Binding-site contacts:
Ligand atom C contacts residue PHE89 of chain 1.B at 3.2 Å (hydrophobic).
Ligand atom N contacts residue ASP329 of chain 1.B at 3.9 Å.
Ligand atom C contacts residue THR123 of chain 1.B at 4.0 Å.
Ligand atom OXT contacts residue SER284 of chain 1.B at 3.2 Å.
Ligand atom O contacts residue SER285 of chain 1.B at 2.7 Å (h-bond).
Ligand atom O contacts residue PHE89 of chain 1.B at 3.3 Å.
Ligand atom C contacts residue ARG128 of chain 1.B at 3.9 Å.
Ligand atom N contacts residue PHE89 of chain 1.B at 3.4 Å.
Ligand atom C contacts residue SER285 of chain 1.B at 3.0 Å.
Ligand atom CA contacts residue PRO121 of chain 1.B at 3.9 Å (hydrophobic).
Ligand atom OXT contacts residue TRP328 of chain 1.B at 4.2 Å.
Ligand atom O contacts residue THR123 of chain 1.B at 3.8 Å.
Ligand atom N contacts residue SER285 of chain 1.B at 4.2 Å.
Ligand atom C contacts residue SER284 of chain 1.B at 4.3 Å.
Ligand atom N contacts residue PRO121 of chain 1.B at 2.7 Å (h-bond).
Ligand atom N contacts residue LEU122 of chain 1.B at 3.7 Å.
Ligand atom OXT contacts residue SER285 of chain 1.B at 2.6 Å (h-bond).
Ligand atom N contacts residue THR123 of chain 1.B at 2.5 Å (h-bond).
Ligand atom OXT contacts residue ARG128 of chain 1.B at 3.9 Å.
Ligand atom CA contacts residue THR123 of chain 1.B at 3.2 Å.
Ligand atom N contacts residue PHE355 of chain 1.B at 3.6 Å.
Ligand atom O contacts residue ARG128 of chain 1.B at 2.9 Å (salt-bridge).
Ligand atom CA contacts residue ASP329 of chain 1.B at 3.7 Å.
Ligand atom CA contacts residue PHE89 of chain 1.B at 3.5 Å (hydrophobic).
Ligand atom CA contacts residue SER285 of chain 1.B at 3.7 Å.
Ligand atom OXT contacts residue PHE89 of chain 1.B at 3.4 Å.

Sequence of chain 1.B:
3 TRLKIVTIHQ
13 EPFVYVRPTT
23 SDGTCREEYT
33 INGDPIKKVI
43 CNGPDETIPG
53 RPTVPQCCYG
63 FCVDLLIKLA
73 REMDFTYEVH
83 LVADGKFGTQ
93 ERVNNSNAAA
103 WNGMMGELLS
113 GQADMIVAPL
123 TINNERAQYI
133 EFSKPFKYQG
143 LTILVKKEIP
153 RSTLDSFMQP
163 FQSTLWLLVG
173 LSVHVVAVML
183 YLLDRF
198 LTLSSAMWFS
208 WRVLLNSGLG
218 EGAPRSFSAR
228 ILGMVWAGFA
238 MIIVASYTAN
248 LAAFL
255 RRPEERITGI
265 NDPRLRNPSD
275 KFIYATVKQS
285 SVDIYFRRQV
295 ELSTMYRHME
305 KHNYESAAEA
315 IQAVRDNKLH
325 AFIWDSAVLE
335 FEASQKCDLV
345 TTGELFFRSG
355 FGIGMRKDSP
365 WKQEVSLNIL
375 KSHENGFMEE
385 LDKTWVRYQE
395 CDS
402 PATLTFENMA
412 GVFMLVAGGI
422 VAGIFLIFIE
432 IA

The protein below binds the small molecule below.
Small molecule (SMILES): NCC(=O)O